Sequence of chain 3.A:
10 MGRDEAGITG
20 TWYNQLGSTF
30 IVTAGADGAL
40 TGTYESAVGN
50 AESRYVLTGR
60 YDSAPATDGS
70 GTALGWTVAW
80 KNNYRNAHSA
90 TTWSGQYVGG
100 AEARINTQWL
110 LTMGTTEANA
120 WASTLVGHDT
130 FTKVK

Sequence of chain 1.A:
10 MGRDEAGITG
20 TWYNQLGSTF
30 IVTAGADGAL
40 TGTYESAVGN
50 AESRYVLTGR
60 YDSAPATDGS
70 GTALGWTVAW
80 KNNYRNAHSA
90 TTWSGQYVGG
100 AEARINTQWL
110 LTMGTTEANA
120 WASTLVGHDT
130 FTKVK

A small-molecule ligand and the protein it binds are described below.
Small molecule (SMILES): [O][Ru]12345(OC(=O)c6cc(N7CCN(C(=O)CCCC[C@@H]8SC[C@@H]9NC(=O)N[C@@H]98)CC7)c7ccccc7n->16)[C]1[C]2[C]3[C]4[C]15

Binding-site contacts:
Ligand atom C1 contacts residue ASN23 of chain 3.A at 3.7 Å.
Ligand atom O1 contacts residue TYR43 of chain 3.A at 2.7 Å (h-bond).
Ligand atom C16 contacts residue MET112 of chain 3.A at 3.6 Å (hydrophobic).
Ligand atom N2 contacts residue SER45 of chain 3.A at 2.9 Å (h-bond).
Ligand atom C29 contacts residue ALA121 of chain 3.A at 3.7 Å (hydrophobic).
Ligand atom N2 contacts residue VAL47 of chain 3.A at 3.6 Å.
Ligand atom C8 contacts residue TRP79 of chain 3.A at 3.7 Å (hydrophobic).
Ligand atom C10 contacts residue ASN49 of chain 3.A at 3.5 Å.
Ligand atom C4 contacts residue VAL47 of chain 3.A at 3.8 Å (hydrophobic).
Ligand atom C13 contacts residue SER88 of chain 3.A at 3.2 Å.
Ligand atom C17 contacts residue MET112 of chain 3.A at 3.7 Å (hydrophobic).
Ligand atom C22 contacts residue MET112 of chain 3.A at 3.7 Å (hydrophobic).
Ligand atom O2 contacts residue ASN49 of chain 3.A at 2.6 Å (h-bond).
Ligand atom O2 contacts residue GLY48 of chain 3.A at 3.1 Å.
Ligand atom C1 contacts residue TYR43 of chain 3.A at 3.5 Å (hydrophobic).
Ligand atom C3 contacts residue TRP108 of chain 3.A at 3.7 Å (hydrophobic).
Ligand atom C1 contacts residue SER27 of chain 3.A at 3.5 Å.
Ligand atom N5 contacts residue MET112 of chain 3.A at 3.7 Å.
Ligand atom C14 contacts residue SER88 of chain 3.A at 3.7 Å.
Ligand atom C21 contacts residue ALA121 of chain 3.A at 3.2 Å (hydrophobic).
Ligand atom C19 contacts residue MET112 of chain 3.A at 3.7 Å (hydrophobic).
Ligand atom C20 contacts residue ALA121 of chain 3.A at 3.4 Å (hydrophobic).
Ligand atom C22 contacts residue SER122 of chain 3.A at 3.4 Å.
Ligand atom C14 contacts residue LEU110 of chain 3.A at 3.7 Å (hydrophobic).
Ligand atom S1 contacts residue THR90 of chain 3.A at 3.3 Å (h-bond).
Ligand atom C18 contacts residue MET112 of chain 3.A at 3.6 Å (hydrophobic).
Ligand atom S1 contacts residue TRP79 of chain 3.A at 3.6 Å.
Ligand atom C23 contacts residue MET112 of chain 3.A at 3.6 Å (hydrophobic).
Ligand atom C15 contacts residue MET112 of chain 3.A at 3.6 Å (hydrophobic).
Ligand atom C21 contacts residue SER122 of chain 3.A at 3.3 Å.
Ligand atom C2 contacts residue ASP128 of chain 3.A at 3.8 Å.
Ligand atom O1 contacts residue ASN23 of chain 3.A at 2.9 Å (h-bond).
Ligand atom C1 contacts residue ASP128 of chain 3.A at 3.8 Å.
Ligand atom C6 contacts residue SER45 of chain 3.A at 3.7 Å.
Ligand atom O1 contacts residue SER27 of chain 3.A at 2.5 Å (h-bond).
Ligand atom N1 contacts residue ASP128 of chain 3.A at 2.8 Å (salt-bridge).
Ligand atom O5 contacts residue MET112 of chain 3.A at 2.9 Å.
Ligand atom C1 contacts residue LEU25 of chain 3.A at 3.7 Å (hydrophobic).
Ligand atom C7 contacts residue LEU110 of chain 3.A at 3.4 Å (hydrophobic).
Ligand atom C5 contacts residue TRP120 of chain 1.A at 3.5 Å (hydrophobic).